A protein and the small-molecule ligand that binds it are described below.
Small molecule (SMILES): C[C@]12CC[C@@H]3c4ccc(O)cc4CC[C@H]3[C@@H]1C[C@H](CCCCCCCCC(=O)OC[C@H]1O[C@@H](n3cnc4c(N)ncnc43)[C@H](O)[C@@H]1O)[C@@H]2O

Sequence of chain 2.A:
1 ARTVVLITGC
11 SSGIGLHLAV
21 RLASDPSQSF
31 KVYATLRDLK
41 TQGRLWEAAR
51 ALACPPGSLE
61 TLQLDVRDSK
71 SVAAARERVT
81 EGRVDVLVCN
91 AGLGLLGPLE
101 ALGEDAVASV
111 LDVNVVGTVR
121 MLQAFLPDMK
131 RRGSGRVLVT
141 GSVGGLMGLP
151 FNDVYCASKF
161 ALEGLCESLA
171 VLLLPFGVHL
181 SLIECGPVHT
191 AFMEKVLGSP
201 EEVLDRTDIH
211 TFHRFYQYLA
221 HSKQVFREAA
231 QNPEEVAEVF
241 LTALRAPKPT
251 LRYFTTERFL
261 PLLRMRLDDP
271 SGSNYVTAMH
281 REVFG

Binding-site contacts:
Ligand atom N41 contacts residue LEU64 of chain 2.A at 3.5 Å (h-bond).
Ligand atom N46 contacts residue ARG67 of chain 2.A at 3.3 Å (salt-bridge).
Ligand atom C27 contacts residue GLY94 of chain 2.A at 3.2 Å.
Ligand atom C36 contacts residue GLY92 of chain 2.A at 3.1 Å.
Ligand atom N41 contacts residue VAL66 of chain 2.A at 2.9 Å (h-bond).
Ligand atom N43 contacts residue ALA91 of chain 2.A at 3.3 Å.
Ligand atom O32 contacts residue SER11 of chain 2.A at 3.0 Å (h-bond).
Ligand atom C42 contacts residue LEU64 of chain 2.A at 3.1 Å (hydrophobic).
Ligand atom C18 contacts residue SER142 of chain 2.A at 3.1 Å.
Ligand atom N46 contacts residue ARG37 of chain 2.A at 3.2 Å.
Ligand atom O3 contacts residue HIS221 of chain 2.A at 2.5 Å (h-bond).
Ligand atom C3 contacts residue HIS221 of chain 2.A at 3.2 Å.
Ligand atom C1 contacts residue PHE259 of chain 2.A at 3.1 Å (hydrophobic).
Ligand atom C21 contacts residue TYR155 of chain 2.A at 3.3 Å (hydrophobic).
Ligand atom N41 contacts residue ASP65 of chain 2.A at 3.3 Å.
Ligand atom O3 contacts residue GLU282 of chain 2.A at 3.5 Å.
Ligand atom N41 contacts residue ARG37 of chain 2.A at 3.4 Å.
Ligand atom O34 contacts residue ALA91 of chain 2.A at 3.4 Å.
Ligand atom C46 contacts residue ARG37 of chain 2.A at 3.2 Å.
Ligand atom O17 contacts residue GOL1 of chain 2.C at 2.9 Å (h-bond).
Ligand atom O3 contacts residue MET279 of chain 2.A at 3.4 Å (h-bond).
Ligand atom O33 contacts residue SER12 of chain 2.A at 3.4 Å (h-bond).
Ligand atom O17 contacts residue TYR155 of chain 2.A at 2.9 Å (h-bond).
Ligand atom C27 contacts residue LEU93 of chain 2.A at 3.4 Å (hydrophobic).
Ligand atom C16 contacts residue GOL1 of chain 2.C at 3.2 Å.
Ligand atom C17 contacts residue GOL1 of chain 2.C at 3.0 Å.
Ligand atom O34 contacts residue GLY92 of chain 2.A at 2.9 Å (h-bond).
Ligand atom C6 contacts residue TYR218 of chain 2.A at 3.1 Å (hydrophobic).
Ligand atom O33 contacts residue SER11 of chain 2.A at 2.7 Å (h-bond).
Ligand atom O33 contacts residue GLY9 of chain 2.A at 3.2 Å (h-bond).
Ligand atom C34 contacts residue GLY9 of chain 2.A at 3.4 Å.
Ligand atom O32 contacts residue MET193 of chain 2.A at 3.1 Å.
Ligand atom C4 contacts residue HIS221 of chain 2.A at 3.2 Å.
Ligand atom C31 contacts residue GLY9 of chain 2.A at 3.5 Å.
Ligand atom N46 contacts residue ASP65 of chain 2.A at 2.7 Å (salt-bridge).
Ligand atom C48 contacts residue GLY92 of chain 2.A at 3.2 Å.
Ligand atom C26 contacts residue PHE192 of chain 2.A at 3.4 Å (hydrophobic).
Ligand atom O17 contacts residue SER142 of chain 2.A at 2.5 Å (h-bond).
Ligand atom O35 contacts residue GLY92 of chain 2.A at 3.1 Å (h-bond).
Ligand atom C28 contacts residue GLY92 of chain 2.A at 3.0 Å.